Binding-site contacts:
Ligand atom O contacts residue TYR94 of chain 7.Y at 2.9 Å.
Ligand atom C contacts residue THR235 of chain 7.Y at 3.6 Å.
Ligand atom O contacts residue THR235 of chain 7.Y at 3.0 Å (h-bond).
Ligand atom CD1 contacts residue TYR91 of chain 7.Y at 3.9 Å (hydrophobic).
Ligand atom C contacts residue THR235 of chain 7.Y at 3.6 Å.
Ligand atom N contacts residue THR235 of chain 7.Y at 3.5 Å (h-bond).
Ligand atom O contacts residue LEU286 of chain 7.Y at 3.2 Å.
Ligand atom CA contacts residue ASN227 of chain 7.Y at 3.7 Å.
Ligand atom C contacts residue TYR94 of chain 7.Y at 4.0 Å (hydrophobic).
Ligand atom CG2 contacts residue HIS277 of chain 7.Y at 3.3 Å.
Ligand atom CG contacts residue TYR273 of chain 7.Y at 3.6 Å (hydrophobic).
Ligand atom CD contacts residue TYR273 of chain 7.Y at 3.3 Å (hydrophobic).
Ligand atom CD1 contacts residue TYR94 of chain 7.Y at 3.5 Å (hydrophobic).
Ligand atom CG contacts residue ASP233 of chain 7.Y at 3.0 Å.
Ligand atom CB contacts residue ASP233 of chain 7.Y at 3.0 Å.
Ligand atom O contacts residue HIS277 of chain 7.Y at 3.4 Å.
Ligand atom CG2 contacts residue ASN281 of chain 7.Y at 3.6 Å.
Ligand atom O contacts residue ASN227 of chain 7.Y at 3.6 Å.
Ligand atom CD contacts residue HIS277 of chain 7.Y at 3.9 Å.
Ligand atom CG1 contacts residue VAL280 of chain 7.Y at 4.0 Å (hydrophobic).
Ligand atom CG1 contacts residue TYR94 of chain 7.Y at 3.8 Å (hydrophobic).
Ligand atom O contacts residue LYS234 of chain 7.Y at 3.6 Å.
Ligand atom CG contacts residue HIS277 of chain 7.Y at 3.8 Å.
Ligand atom C contacts residue ASN227 of chain 7.Y at 3.5 Å.
Ligand atom C contacts residue THR235 of chain 7.Y at 3.6 Å.
Ligand atom CB contacts residue LEU286 of chain 7.Y at 3.9 Å (hydrophobic).
Ligand atom C contacts residue ASN281 of chain 7.Y at 3.8 Å.
Ligand atom CG2 contacts residue GLU236 of chain 7.Y at 3.3 Å.
Ligand atom N contacts residue ASN227 of chain 7.Y at 3.0 Å (h-bond).
Ligand atom O contacts residue THR235 of chain 7.Y at 3.1 Å (h-bond).
Ligand atom C contacts residue LEU286 of chain 7.Y at 3.8 Å (hydrophobic).
Ligand atom CA contacts residue THR235 of chain 7.Y at 3.6 Å.
Ligand atom CG2 contacts residue PHE278 of chain 7.Y at 3.7 Å (hydrophobic).
Ligand atom CB contacts residue TYR238 of chain 7.Y at 3.6 Å (hydrophobic).
Ligand atom CG2 contacts residue LEU286 of chain 7.Y at 3.7 Å (hydrophobic).
Ligand atom O contacts residue ASN281 of chain 7.Y at 2.6 Å (h-bond).
Ligand atom N contacts residue THR235 of chain 7.Y at 3.9 Å.
Ligand atom CB contacts residue HIS277 of chain 7.Y at 3.7 Å.
Ligand atom N contacts residue TYR273 of chain 7.Y at 3.9 Å.
Ligand atom CG contacts residue LYS234 of chain 7.Y at 3.3 Å.

A protein and the small-molecule ligand that binds it are described below.
Small molecule (SMILES): CC[C@H](C)[C@H](NC(=O)[C@H](CO)NC(=O)[C@H](CCCN=C(N)N)NC(=O)[C@@H](NC(=O)[C@@H]1CCCN1C(=O)[C@@H]1CCCN1C(=O)[C@H](C)N)C(C)C)C(=O)N[C@H](C=O)Cc1ccc(O)cc1

Sequence of chain 7.Y:
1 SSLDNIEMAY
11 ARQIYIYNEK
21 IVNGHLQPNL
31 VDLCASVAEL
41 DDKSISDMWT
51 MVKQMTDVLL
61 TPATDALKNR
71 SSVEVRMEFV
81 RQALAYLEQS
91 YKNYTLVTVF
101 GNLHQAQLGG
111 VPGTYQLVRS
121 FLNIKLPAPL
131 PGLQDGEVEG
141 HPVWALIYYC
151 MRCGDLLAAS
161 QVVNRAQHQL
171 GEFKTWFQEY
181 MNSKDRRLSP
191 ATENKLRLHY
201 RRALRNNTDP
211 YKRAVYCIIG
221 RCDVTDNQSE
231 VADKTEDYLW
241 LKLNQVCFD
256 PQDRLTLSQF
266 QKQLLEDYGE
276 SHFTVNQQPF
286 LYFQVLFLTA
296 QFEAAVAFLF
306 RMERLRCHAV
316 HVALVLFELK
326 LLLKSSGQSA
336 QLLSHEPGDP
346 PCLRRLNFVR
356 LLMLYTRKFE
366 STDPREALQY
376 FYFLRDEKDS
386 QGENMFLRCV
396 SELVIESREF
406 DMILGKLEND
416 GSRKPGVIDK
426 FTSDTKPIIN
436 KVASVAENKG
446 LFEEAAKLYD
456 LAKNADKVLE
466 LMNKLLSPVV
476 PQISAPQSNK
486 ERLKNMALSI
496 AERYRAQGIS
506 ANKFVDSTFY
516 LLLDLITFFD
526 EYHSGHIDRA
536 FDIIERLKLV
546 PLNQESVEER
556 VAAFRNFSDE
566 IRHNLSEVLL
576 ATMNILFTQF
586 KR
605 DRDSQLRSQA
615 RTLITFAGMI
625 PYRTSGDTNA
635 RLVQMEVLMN